Binding-site contacts:
Ligand atom C7 contacts residue ASN156 of chain 13.B at 3.5 Å.
Ligand atom C8 contacts residue PHE168 of chain 13.B at 4.4 Å (hydrophobic).
Ligand atom N2 contacts residue ASN156 of chain 13.B at 2.9 Å (h-bond).
Ligand atom O7 contacts residue ASN156 of chain 13.B at 3.7 Å.
Ligand atom O5 contacts residue ASN156 of chain 13.B at 2.3 Å (h-bond).
Ligand atom C4 contacts residue ASN156 of chain 13.B at 4.2 Å.
Ligand atom C3 contacts residue ASN156 of chain 13.B at 3.8 Å.
Ligand atom C5 contacts residue ASN156 of chain 13.B at 3.6 Å.
Ligand atom C2 contacts residue ASN156 of chain 13.B at 2.4 Å.
Ligand atom C1 contacts residue ASN156 of chain 13.B at 1.4 Å.

This small molecule binds to this protein.
Small molecule (SMILES): CC(=O)N[C@@H]1[C@@H](O)[C@H](O)[C@@H](CO)O[C@H]1O

Sequence of chain 13.B:
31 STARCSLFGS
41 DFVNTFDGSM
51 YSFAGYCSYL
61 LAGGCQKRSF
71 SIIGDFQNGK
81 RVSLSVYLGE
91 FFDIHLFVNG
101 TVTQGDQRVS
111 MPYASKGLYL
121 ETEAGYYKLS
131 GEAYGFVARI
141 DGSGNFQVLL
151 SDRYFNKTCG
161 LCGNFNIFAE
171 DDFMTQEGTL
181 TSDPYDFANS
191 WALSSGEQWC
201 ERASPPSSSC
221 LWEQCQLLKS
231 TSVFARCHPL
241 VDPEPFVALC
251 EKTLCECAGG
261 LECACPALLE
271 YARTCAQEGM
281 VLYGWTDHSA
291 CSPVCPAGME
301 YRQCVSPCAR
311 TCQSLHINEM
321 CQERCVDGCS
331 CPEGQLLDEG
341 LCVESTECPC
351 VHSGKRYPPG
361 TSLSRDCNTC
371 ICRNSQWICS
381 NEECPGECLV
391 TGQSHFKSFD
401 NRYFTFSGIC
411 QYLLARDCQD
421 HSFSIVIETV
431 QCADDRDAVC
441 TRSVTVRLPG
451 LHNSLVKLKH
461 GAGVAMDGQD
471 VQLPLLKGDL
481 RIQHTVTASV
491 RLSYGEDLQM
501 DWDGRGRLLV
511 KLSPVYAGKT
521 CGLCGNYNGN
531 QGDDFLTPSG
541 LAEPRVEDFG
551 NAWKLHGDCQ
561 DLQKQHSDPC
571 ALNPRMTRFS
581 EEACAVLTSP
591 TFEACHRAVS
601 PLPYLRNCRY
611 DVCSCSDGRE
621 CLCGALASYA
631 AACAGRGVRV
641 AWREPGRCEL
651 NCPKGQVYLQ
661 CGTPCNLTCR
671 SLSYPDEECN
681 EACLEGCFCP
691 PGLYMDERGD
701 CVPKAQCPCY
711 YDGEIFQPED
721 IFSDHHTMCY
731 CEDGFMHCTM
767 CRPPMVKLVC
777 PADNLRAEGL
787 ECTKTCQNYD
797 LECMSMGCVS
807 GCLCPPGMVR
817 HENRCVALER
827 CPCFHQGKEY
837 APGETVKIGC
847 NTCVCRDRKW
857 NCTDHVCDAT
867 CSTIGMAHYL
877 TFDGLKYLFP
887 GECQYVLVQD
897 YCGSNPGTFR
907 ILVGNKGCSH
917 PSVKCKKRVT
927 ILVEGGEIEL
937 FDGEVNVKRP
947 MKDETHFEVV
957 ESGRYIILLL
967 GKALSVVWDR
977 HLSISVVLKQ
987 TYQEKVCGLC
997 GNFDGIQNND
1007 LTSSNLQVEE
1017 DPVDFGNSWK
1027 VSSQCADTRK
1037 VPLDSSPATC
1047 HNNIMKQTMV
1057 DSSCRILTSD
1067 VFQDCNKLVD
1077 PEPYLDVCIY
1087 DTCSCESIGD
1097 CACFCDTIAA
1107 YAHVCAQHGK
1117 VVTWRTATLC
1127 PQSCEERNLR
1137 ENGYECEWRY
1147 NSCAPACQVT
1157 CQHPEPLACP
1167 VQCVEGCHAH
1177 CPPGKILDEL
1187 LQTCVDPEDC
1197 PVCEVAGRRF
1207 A